The protein below binds the small molecule below.
Small molecule (SMILES): CC(=O)N[C@H]1[C@H](O[C@H]2[C@H](O)[C@@H](NC(C)=O)CO[C@@H]2CO)O[C@H](CO)[C@@H](O)[C@@H]1O

Binding-site contacts:
Ligand atom O6 contacts residue GLN793 of chain 1.B at 4.3 Å.
Ligand atom C1 contacts residue ASN790 of chain 1.B at 1.4 Å.
Ligand atom C6 contacts residue ASN790 of chain 1.B at 4.4 Å.
Ligand atom N2 contacts residue ASN790 of chain 1.B at 3.0 Å (h-bond).
Ligand atom O5 contacts residue SER792 of chain 1.B at 4.2 Å.
Ligand atom C3 contacts residue ASN790 of chain 1.B at 3.8 Å.
Ligand atom C2 contacts residue ASN790 of chain 1.B at 2.5 Å.
Ligand atom C5 contacts residue ASN790 of chain 1.B at 3.6 Å.
Ligand atom C6 contacts residue GLN793 of chain 1.B at 3.5 Å.
Ligand atom C4 contacts residue ASN790 of chain 1.B at 4.2 Å.
Ligand atom C1 contacts residue SER792 of chain 1.B at 4.1 Å.
Ligand atom C7 contacts residue ASN790 of chain 1.B at 4.0 Å.
Ligand atom O5 contacts residue ASN790 of chain 1.B at 2.3 Å (h-bond).
Ligand atom C5 contacts residue SER792 of chain 1.B at 4.1 Å.

Sequence of chain 1.B:
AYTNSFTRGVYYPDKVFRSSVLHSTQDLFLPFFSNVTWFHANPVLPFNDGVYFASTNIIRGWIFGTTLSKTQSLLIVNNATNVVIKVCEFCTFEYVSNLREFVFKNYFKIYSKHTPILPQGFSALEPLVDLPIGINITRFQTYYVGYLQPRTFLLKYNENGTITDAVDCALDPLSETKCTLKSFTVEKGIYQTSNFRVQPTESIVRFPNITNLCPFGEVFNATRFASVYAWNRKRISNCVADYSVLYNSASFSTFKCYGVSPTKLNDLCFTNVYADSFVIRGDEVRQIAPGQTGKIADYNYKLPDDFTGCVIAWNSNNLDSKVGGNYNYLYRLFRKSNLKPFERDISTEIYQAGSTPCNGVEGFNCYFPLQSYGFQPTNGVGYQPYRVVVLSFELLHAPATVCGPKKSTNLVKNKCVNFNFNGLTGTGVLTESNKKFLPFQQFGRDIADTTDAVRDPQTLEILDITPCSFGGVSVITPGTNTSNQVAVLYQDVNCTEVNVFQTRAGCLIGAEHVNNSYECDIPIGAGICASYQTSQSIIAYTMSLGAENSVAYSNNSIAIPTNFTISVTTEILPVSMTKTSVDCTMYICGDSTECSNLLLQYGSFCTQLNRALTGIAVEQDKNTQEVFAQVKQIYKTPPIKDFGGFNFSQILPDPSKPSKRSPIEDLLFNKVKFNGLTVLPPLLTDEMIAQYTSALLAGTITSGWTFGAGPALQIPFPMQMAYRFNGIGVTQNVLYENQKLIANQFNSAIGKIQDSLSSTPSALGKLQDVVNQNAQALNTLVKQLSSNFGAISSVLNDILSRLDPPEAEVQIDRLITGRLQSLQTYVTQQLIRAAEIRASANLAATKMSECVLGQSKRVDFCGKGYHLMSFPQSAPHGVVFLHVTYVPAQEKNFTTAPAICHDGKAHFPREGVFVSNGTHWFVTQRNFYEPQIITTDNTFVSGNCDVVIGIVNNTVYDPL